Sequence of chain 1.A:
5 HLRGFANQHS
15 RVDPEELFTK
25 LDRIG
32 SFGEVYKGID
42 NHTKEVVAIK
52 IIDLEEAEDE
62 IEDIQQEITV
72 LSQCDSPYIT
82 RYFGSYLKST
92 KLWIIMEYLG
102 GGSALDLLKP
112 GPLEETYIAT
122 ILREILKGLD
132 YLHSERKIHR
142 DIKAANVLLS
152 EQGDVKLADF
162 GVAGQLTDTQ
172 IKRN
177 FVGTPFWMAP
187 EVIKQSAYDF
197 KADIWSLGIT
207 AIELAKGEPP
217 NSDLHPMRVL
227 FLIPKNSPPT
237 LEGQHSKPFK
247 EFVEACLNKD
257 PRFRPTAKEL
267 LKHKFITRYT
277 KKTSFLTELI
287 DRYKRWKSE

Binding-site contacts:
Ligand atom C10 contacts residue TYR289 of chain 1.A at 3.6 Å (hydrophobic).
Ligand atom C13 contacts residue LEU149 of chain 1.A at 3.6 Å (hydrophobic).
Ligand atom C14 contacts residue GLU98 of chain 1.A at 3.9 Å.
Ligand atom C9 contacts residue TYR289 of chain 1.A at 3.6 Å (hydrophobic).
Ligand atom N2 contacts residue GLU98 of chain 1.A at 3.5 Å (salt-bridge).
Ligand atom O3 contacts residue ILE28 of chain 1.A at 3.3 Å.
Ligand atom C17 contacts residue THR81 of chain 1.A at 3.8 Å.
Ligand atom C11 contacts residue GLY102 of chain 1.A at 3.4 Å.
Ligand atom C8 contacts residue ILE28 of chain 1.A at 3.4 Å (hydrophobic).
Ligand atom C7 contacts residue GLY103 of chain 1.A at 3.8 Å.
Ligand atom N2 contacts residue TYR99 of chain 1.A at 3.7 Å.
Ligand atom C17 contacts residue GLU98 of chain 1.A at 3.6 Å.
Ligand atom C3 contacts residue GLY103 of chain 1.A at 3.9 Å.
Ligand atom C10 contacts residue LEU108 of chain 1.A at 3.8 Å (hydrophobic).
Ligand atom C1 contacts residue LEU100 of chain 1.A at 3.8 Å (hydrophobic).
Ligand atom N2 contacts residue LEU100 of chain 1.A at 2.8 Å (h-bond).
Ligand atom N2 contacts residue ALA49 of chain 1.A at 3.8 Å.
Ligand atom C7 contacts residue ASP107 of chain 1.A at 3.8 Å.
Ligand atom C2 contacts residue ILE28 of chain 1.A at 3.7 Å (hydrophobic).
Ligand atom C8 contacts residue GLY103 of chain 1.A at 3.7 Å.
Ligand atom C18 contacts residue MET97 of chain 1.A at 3.9 Å (hydrophobic).
Ligand atom C18 contacts residue ALA49 of chain 1.A at 3.8 Å (hydrophobic).
Ligand atom C3 contacts residue ILE28 of chain 1.A at 3.6 Å (hydrophobic).
Ligand atom C14 contacts residue ALA49 of chain 1.A at 3.9 Å (hydrophobic).
Ligand atom N1 contacts residue LEU100 of chain 1.A at 3.6 Å.
Ligand atom C3 contacts residue LEU100 of chain 1.A at 3.8 Å (hydrophobic).
Ligand atom C4 contacts residue LEU100 of chain 1.A at 3.4 Å (hydrophobic).
Ligand atom C9 contacts residue ASP107 of chain 1.A at 3.9 Å.
Ligand atom N1 contacts residue GLU98 of chain 1.A at 2.8 Å (salt-bridge).
Ligand atom C10 contacts residue GLY102 of chain 1.A at 3.4 Å.
Ligand atom N3 contacts residue LEU100 of chain 1.A at 3.0 Å (h-bond).
Ligand atom C18 contacts residue VAL36 of chain 1.A at 3.9 Å (hydrophobic).
Ligand atom C11 contacts residue TYR289 of chain 1.A at 3.6 Å (hydrophobic).
Ligand atom C10 contacts residue ASP107 of chain 1.A at 3.9 Å.
Ligand atom C14 contacts residue LEU149 of chain 1.A at 3.7 Å (hydrophobic).
Ligand atom C16 contacts residue LEU149 of chain 1.A at 3.7 Å (hydrophobic).
Ligand atom C17 contacts residue MET97 of chain 1.A at 3.9 Å (hydrophobic).
Ligand atom C7 contacts residue ILE28 of chain 1.A at 3.9 Å (hydrophobic).
Ligand atom N1 contacts residue ALA49 of chain 1.A at 3.4 Å.
Ligand atom C2 contacts residue LEU100 of chain 1.A at 3.8 Å (hydrophobic).

A protein and the small-molecule ligand that binds it are described below.
Small molecule (SMILES): CC(C)(C)c1cc(NC(=O)c2ccc(S(=O)(=O)N3CCCC3)cc2)n[nH]1